This small molecule binds to this protein.
Small molecule (SMILES): Cc1ccc(NC(=O)c2ccc(CN3CC[C@H](N(C)C)C3)c(C(F)(F)F)c2)cc1Nc1nccc(-c2cncnc2)n1

Binding-site contacts:
Ligand atom C6 contacts residue ASP159 of chain 1.B at 3.5 Å.
Ligand atom C31 contacts residue TYR31 of chain 1.B at 3.5 Å (hydrophobic).
Ligand atom C19 contacts residue HIS139 of chain 1.B at 3.2 Å.
Ligand atom C1 contacts residue ASP159 of chain 1.B at 3.6 Å.
Ligand atom N40 contacts residue MET68 of chain 1.B at 3.4 Å (h-bond).
Ligand atom C39 contacts residue ALA47 of chain 1.B at 3.5 Å (hydrophobic).
Ligand atom C18 contacts residue ARG140 of chain 1.B at 3.6 Å.
Ligand atom F10 contacts residue LEU76 of chain 1.B at 3.3 Å.
Ligand atom F9 contacts residue ILE71 of chain 1.B at 3.2 Å.
Ligand atom C14 contacts residue ILE138 of chain 1.B at 2.8 Å (hydrophobic).
Ligand atom C19 contacts residue ASP159 of chain 1.B at 3.4 Å.
Ligand atom F10 contacts residue ALA158 of chain 1.B at 3.5 Å.
Ligand atom F8 contacts residue HIS139 of chain 1.B at 3.2 Å.
Ligand atom N17 contacts residue ILE138 of chain 1.B at 3.2 Å (h-bond).
Ligand atom C18 contacts residue ILE138 of chain 1.B at 3.5 Å (hydrophobic).
Ligand atom C2 contacts residue GLU64 of chain 1.B at 3.5 Å.
Ligand atom C21 contacts residue MET96 of chain 1.B at 2.9 Å (hydrophobic).
Ligand atom N22 contacts residue MET96 of chain 1.B at 2.7 Å (h-bond).
Ligand atom O42 contacts residue ASP159 of chain 1.B at 2.8 Å (salt-bridge).
Ligand atom F10 contacts residue VAL157 of chain 1.B at 3.3 Å.
Ligand atom C30 contacts residue PHE160 of chain 1.B at 3.5 Å (hydrophobic).
Ligand atom F9 contacts residue LEU76 of chain 1.B at 3.5 Å.
Ligand atom C39 contacts residue LYS49 of chain 1.B at 3.3 Å.
Ligand atom C15 contacts residue ILE138 of chain 1.B at 3.5 Å (hydrophobic).
Ligand atom C36 contacts residue ILE91 of chain 1.B at 3.5 Å (hydrophobic).
Ligand atom C34 contacts residue GLU64 of chain 1.B at 3.3 Å.
Ligand atom N17 contacts residue HIS139 of chain 1.B at 3.2 Å (h-bond).
Ligand atom C41 contacts residue ASP159 of chain 1.B at 3.2 Å.
Ligand atom N40 contacts residue GLU64 of chain 1.B at 2.8 Å (salt-bridge).
Ligand atom C36 contacts residue LYS49 of chain 1.B at 3.5 Å.
Ligand atom C39 contacts residue ILE91 of chain 1.B at 3.4 Å (hydrophobic).
Ligand atom C13 contacts residue VAL67 of chain 1.B at 3.5 Å (hydrophobic).
Ligand atom C37 contacts residue THR93 of chain 1.B at 3.5 Å.
Ligand atom C38 contacts residue THR93 of chain 1.B at 3.5 Å.
Ligand atom N29 contacts residue PHE160 of chain 1.B at 3.5 Å.
Ligand atom N32 contacts residue THR93 of chain 1.B at 3.1 Å (h-bond).
Ligand atom O42 contacts residue VAL77 of chain 1.B at 3.3 Å.
Ligand atom N40 contacts residue ASP159 of chain 1.B at 3.6 Å (salt-bridge).
Ligand atom C35 contacts residue GLU64 of chain 1.B at 3.0 Å.
Ligand atom C34 contacts residue MET68 of chain 1.B at 3.5 Å (hydrophobic).

Sequence of chain 1.B:
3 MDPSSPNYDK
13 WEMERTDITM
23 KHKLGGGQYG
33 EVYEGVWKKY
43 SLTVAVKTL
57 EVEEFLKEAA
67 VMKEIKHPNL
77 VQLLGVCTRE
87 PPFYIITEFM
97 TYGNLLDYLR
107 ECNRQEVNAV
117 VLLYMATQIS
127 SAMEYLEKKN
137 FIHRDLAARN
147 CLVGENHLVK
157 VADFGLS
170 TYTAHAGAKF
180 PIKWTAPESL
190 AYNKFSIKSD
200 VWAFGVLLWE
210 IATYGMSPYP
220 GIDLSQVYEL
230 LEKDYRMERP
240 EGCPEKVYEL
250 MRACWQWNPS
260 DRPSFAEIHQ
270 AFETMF